Binding-site contacts:
Ligand atom O5 contacts residue PHE1103 of chain 1.A at 4.0 Å.
Ligand atom O5 contacts residue ASN1098 of chain 1.A at 2.4 Å (h-bond).
Ligand atom O7 contacts residue HIS1101 of chain 1.A at 3.0 Å (h-bond).
Ligand atom C1 contacts residue ASN1098 of chain 1.A at 1.4 Å.
Ligand atom C3 contacts residue ASN1098 of chain 1.A at 3.8 Å.
Ligand atom C7 contacts residue HIS1101 of chain 1.A at 3.5 Å.
Ligand atom C8 contacts residue HIS1101 of chain 1.A at 3.4 Å.
Ligand atom C6 contacts residue PHE1103 of chain 1.A at 3.9 Å (hydrophobic).
Ligand atom N2 contacts residue ASN1098 of chain 1.A at 2.8 Å (h-bond).
Ligand atom C5 contacts residue PHE1103 of chain 1.A at 4.2 Å (hydrophobic).
Ligand atom C2 contacts residue THR1100 of chain 1.A at 4.4 Å.
Ligand atom C1 contacts residue THR1100 of chain 1.A at 4.4 Å.
Ligand atom C8 contacts residue ASN1098 of chain 1.A at 3.3 Å.
Ligand atom C8 contacts residue THR1100 of chain 1.A at 4.5 Å.
Ligand atom C5 contacts residue ASN1098 of chain 1.A at 3.7 Å.
Ligand atom C3 contacts residue HIS1101 of chain 1.A at 3.8 Å.
Ligand atom C7 contacts residue ASN1098 of chain 1.A at 3.1 Å.
Ligand atom C3 contacts residue THR1100 of chain 1.A at 4.2 Å.
Ligand atom O7 contacts residue ASN1098 of chain 1.A at 3.1 Å (h-bond).
Ligand atom C4 contacts residue HIS1101 of chain 1.A at 4.0 Å.
Ligand atom N2 contacts residue THR1100 of chain 1.A at 4.0 Å.
Ligand atom C1 contacts residue HIS1101 of chain 1.A at 4.0 Å.
Ligand atom O5 contacts residue HIS1101 of chain 1.A at 4.3 Å.
Ligand atom C5 contacts residue HIS1101 of chain 1.A at 3.6 Å.
Ligand atom O6 contacts residue PHE1103 of chain 1.A at 4.5 Å.
Ligand atom C2 contacts residue ASN1098 of chain 1.A at 2.4 Å.
Ligand atom C4 contacts residue ASN1098 of chain 1.A at 4.2 Å.
Ligand atom O4 contacts residue HIS1101 of chain 1.A at 3.7 Å.
Ligand atom C2 contacts residue HIS1101 of chain 1.A at 4.4 Å.

Sequence of chain 1.A:
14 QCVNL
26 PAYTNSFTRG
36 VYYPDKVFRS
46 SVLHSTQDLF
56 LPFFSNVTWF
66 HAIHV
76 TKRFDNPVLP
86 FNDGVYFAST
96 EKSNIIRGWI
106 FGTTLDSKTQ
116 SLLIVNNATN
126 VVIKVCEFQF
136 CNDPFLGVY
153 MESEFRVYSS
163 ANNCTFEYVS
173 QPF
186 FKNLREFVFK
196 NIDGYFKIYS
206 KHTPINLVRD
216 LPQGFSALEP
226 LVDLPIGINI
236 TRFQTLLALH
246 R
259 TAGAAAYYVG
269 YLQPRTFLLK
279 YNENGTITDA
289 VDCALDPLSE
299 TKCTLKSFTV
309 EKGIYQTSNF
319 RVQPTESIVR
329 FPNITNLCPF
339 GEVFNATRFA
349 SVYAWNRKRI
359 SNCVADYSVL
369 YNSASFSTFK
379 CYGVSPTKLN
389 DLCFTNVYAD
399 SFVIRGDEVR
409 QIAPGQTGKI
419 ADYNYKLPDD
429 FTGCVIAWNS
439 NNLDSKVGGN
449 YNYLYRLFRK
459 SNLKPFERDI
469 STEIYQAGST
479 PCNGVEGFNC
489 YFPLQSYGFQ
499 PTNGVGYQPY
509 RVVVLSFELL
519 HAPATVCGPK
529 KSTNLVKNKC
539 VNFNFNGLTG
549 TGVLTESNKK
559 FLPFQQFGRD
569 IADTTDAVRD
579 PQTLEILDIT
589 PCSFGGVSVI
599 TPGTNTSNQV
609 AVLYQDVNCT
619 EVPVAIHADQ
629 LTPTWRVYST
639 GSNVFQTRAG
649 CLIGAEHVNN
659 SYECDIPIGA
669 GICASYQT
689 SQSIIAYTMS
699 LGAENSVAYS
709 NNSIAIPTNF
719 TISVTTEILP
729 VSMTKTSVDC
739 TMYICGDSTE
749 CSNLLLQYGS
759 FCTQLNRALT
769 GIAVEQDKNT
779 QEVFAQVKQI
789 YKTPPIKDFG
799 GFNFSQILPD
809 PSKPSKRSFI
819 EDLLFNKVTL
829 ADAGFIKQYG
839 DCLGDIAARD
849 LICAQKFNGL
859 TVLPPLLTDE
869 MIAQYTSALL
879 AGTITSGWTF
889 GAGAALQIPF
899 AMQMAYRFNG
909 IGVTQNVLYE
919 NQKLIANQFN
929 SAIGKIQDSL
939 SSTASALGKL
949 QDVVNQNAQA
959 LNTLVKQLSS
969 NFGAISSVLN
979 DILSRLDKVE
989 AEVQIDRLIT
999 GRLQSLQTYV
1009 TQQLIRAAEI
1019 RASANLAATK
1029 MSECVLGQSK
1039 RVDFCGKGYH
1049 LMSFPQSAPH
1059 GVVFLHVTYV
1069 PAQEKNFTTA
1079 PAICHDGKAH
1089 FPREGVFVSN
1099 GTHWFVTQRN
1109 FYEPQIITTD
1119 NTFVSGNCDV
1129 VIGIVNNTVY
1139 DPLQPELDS

This small molecule binds to this protein.
Small molecule (SMILES): CC(=O)N[C@H]1[C@H](O[C@H]2[C@H](O)[C@@H](NC(C)=O)CO[C@@H]2CO)O[C@H](CO)[C@@H](O)[C@@H]1O